Binding-site contacts:
Ligand atom C02 contacts residue NAD1 of chain 1.G at 3.5 Å.
Ligand atom C06 contacts residue NAD1 of chain 1.G at 3.4 Å.
Ligand atom N21 contacts residue GLY116 of chain 1.B at 3.5 Å (h-bond).
Ligand atom O13 contacts residue TYR178 of chain 1.B at 2.5 Å (h-bond).
Ligand atom O23 contacts residue NAD1 of chain 1.G at 3.1 Å (h-bond).
Ligand atom C09 contacts residue TYR178 of chain 1.B at 3.8 Å (hydrophobic).
Ligand atom C05 contacts residue NAD1 of chain 1.G at 3.6 Å.
Ligand atom N21 contacts residue NAD1 of chain 1.G at 3.9 Å.
Ligand atom O13 contacts residue LYS185 of chain 1.B at 3.6 Å.
Ligand atom O13 contacts residue NAD1 of chain 1.G at 2.3 Å (h-bond).
Ligand atom O14 contacts residue NAD1 of chain 1.G at 3.2 Å (h-bond).
Ligand atom C03 contacts residue NAD1 of chain 1.G at 3.5 Å.
Ligand atom C20 contacts residue VAL223 of chain 1.B at 3.7 Å (hydrophobic).
Ligand atom O22 contacts residue NAD1 of chain 1.G at 3.4 Å.
Ligand atom C19 contacts residue VAL223 of chain 1.B at 3.9 Å (hydrophobic).
Ligand atom C19 contacts residue MET181 of chain 1.B at 3.9 Å (hydrophobic).
Ligand atom O22 contacts residue GLY116 of chain 1.B at 3.3 Å (h-bond).
Ligand atom C11 contacts residue PRO176 of chain 1.B at 3.7 Å (hydrophobic).
Ligand atom C07 contacts residue NAD1 of chain 1.G at 3.5 Å.
Ligand atom O14 contacts residue ALA218 of chain 1.B at 3.9 Å.
Ligand atom C18 contacts residue MET123 of chain 1.B at 3.9 Å (hydrophobic).
Ligand atom O22 contacts residue ALA218 of chain 1.B at 3.4 Å.
Ligand atom C17 contacts residue PHE117 of chain 1.B at 3.8 Å (hydrophobic).
Ligand atom C07 contacts residue MET219 of chain 1.B at 3.6 Å (hydrophobic).
Ligand atom C04 contacts residue NAD1 of chain 1.G at 3.3 Å.
Ligand atom C01 contacts residue MET219 of chain 1.B at 3.7 Å (hydrophobic).
Ligand atom O13 contacts residue MET181 of chain 1.B at 3.8 Å.
Ligand atom C16 contacts residue ALA218 of chain 1.B at 3.9 Å (hydrophobic).
Ligand atom C19 contacts residue MET123 of chain 1.B at 3.3 Å (hydrophobic).
Ligand atom C18 contacts residue MET118 of chain 1.B at 3.8 Å (hydrophobic).
Ligand atom N21 contacts residue ALA218 of chain 1.B at 3.6 Å.
Ligand atom C04 contacts residue TYR178 of chain 1.B at 3.3 Å (hydrophobic).
Ligand atom C07 contacts residue PHE169 of chain 1.B at 3.8 Å (hydrophobic).
Ligand atom C01 contacts residue NAD1 of chain 1.G at 3.2 Å.
Ligand atom C09 contacts residue PHE169 of chain 1.B at 3.6 Å (hydrophobic).
Ligand atom O23 contacts residue GLY116 of chain 1.B at 3.5 Å.
Ligand atom C08 contacts residue MET219 of chain 1.B at 3.5 Å (hydrophobic).
Ligand atom C11 contacts residue TYR178 of chain 1.B at 4.0 Å (hydrophobic).
Ligand atom C15 contacts residue NAD1 of chain 1.G at 3.9 Å.
Ligand atom C05 contacts residue TYR178 of chain 1.B at 3.4 Å (hydrophobic).

A protein and the small-molecule ligand that binds it are described below.
Small molecule (SMILES): CCCCCCc1ccc(Oc2ccccc2[N+](=O)[O-])c(O)c1

Sequence of chain 1.B:
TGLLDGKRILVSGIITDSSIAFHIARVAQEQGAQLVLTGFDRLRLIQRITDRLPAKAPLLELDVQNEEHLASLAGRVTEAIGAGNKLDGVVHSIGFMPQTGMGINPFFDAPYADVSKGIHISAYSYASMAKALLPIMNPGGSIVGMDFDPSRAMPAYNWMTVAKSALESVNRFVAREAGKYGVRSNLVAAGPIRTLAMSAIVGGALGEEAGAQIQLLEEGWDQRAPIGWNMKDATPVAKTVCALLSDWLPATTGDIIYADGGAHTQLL